Sequence of chain 2.B:
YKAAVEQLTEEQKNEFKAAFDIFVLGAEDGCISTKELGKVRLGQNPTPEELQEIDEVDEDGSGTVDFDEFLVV

Sequence of chain 2.C:
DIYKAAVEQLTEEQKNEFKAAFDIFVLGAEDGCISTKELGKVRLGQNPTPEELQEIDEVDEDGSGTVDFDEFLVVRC

A small-molecule ligand and the protein it binds are described below.
Small molecule (SMILES): C[C@H](CCC(=O)O)[C@H]1CC[C@H]2[C@@H]3CC[C@@H]4C[C@H](O)CC[C@]4(C)[C@H]3C[C@H](O)[C@]12C

Binding-site contacts:
Ligand atom C21 contacts residue LYS17 of chain 1.A at 4.4 Å.
Ligand atom C15 contacts residue PHE20 of chain 1.A at 4.5 Å (hydrophobic).
Ligand atom C2 contacts residue PHE24 of chain 1.A at 3.9 Å (hydrophobic).
Ligand atom C7 contacts residue PHE24 of chain 1.A at 3.8 Å (hydrophobic).
Ligand atom C2 contacts residue LYS21 of chain 1.A at 4.3 Å.
Ligand atom C8 contacts residue PHE20 of chain 1.A at 3.9 Å (hydrophobic).
Ligand atom C3 contacts residue PHE24 of chain 1.A at 3.7 Å (hydrophobic).
Ligand atom C8 contacts residue LYS21 of chain 1.A at 3.9 Å.
Ligand atom C22 contacts residue GLU10 of chain 1.A at 4.1 Å.
Ligand atom O2 contacts residue PHE24 of chain 1.A at 4.2 Å.
Ligand atom C18 contacts residue ILE4 of chain 2.C at 3.9 Å (hydrophobic).
Ligand atom C22 contacts residue VAL9 of chain 1.A at 4.4 Å (hydrophobic).
Ligand atom O3 contacts residue GLU59 of chain 2.B at 3.1 Å (salt-bridge).
Ligand atom O4 contacts residue LYS17 of chain 1.A at 2.6 Å (salt-bridge).
Ligand atom C6 contacts residue VAL82 of chain 1.B at 4.0 Å (hydrophobic).
Ligand atom C22 contacts residue CD1 of chain 2.T at 4.0 Å.
Ligand atom C16 contacts residue LYS17 of chain 1.A at 3.8 Å.
Ligand atom C23 contacts residue LYS17 of chain 1.A at 3.8 Å.
Ligand atom C7 contacts residue LYS21 of chain 1.A at 4.0 Å.
Ligand atom C23 contacts residue GLU59 of chain 2.B at 3.6 Å.
Ligand atom C20 contacts residue VAL9 of chain 1.A at 4.2 Å (hydrophobic).
Ligand atom C13 contacts residue TYR5 of chain 2.C at 4.3 Å (hydrophobic).
Ligand atom O4 contacts residue GLU59 of chain 2.B at 3.4 Å (salt-bridge).
Ligand atom C5 contacts residue VAL82 of chain 1.B at 3.4 Å (hydrophobic).
Ligand atom O2 contacts residue LYS21 of chain 1.A at 4.1 Å.
Ligand atom C7 contacts residue PHE20 of chain 1.A at 3.5 Å (hydrophobic).
Ligand atom C23 contacts residue CD1 of chain 2.T at 2.7 Å.
Ligand atom O3 contacts residue CD1 of chain 2.T at 2.4 Å.
Ligand atom C24 contacts residue TYR5 of chain 2.C at 4.3 Å (hydrophobic).
Ligand atom C1 contacts residue VAL82 of chain 1.B at 4.3 Å (hydrophobic).
Ligand atom C1 contacts residue PHE24 of chain 1.A at 3.8 Å (hydrophobic).
Ligand atom O4 contacts residue CD1 of chain 2.T at 2.6 Å.
Ligand atom C20 contacts residue TYR5 of chain 2.C at 3.9 Å (hydrophobic).
Ligand atom C19 contacts residue VAL9 of chain 1.A at 4.4 Å (hydrophobic).

Sequence of chain 1.B:
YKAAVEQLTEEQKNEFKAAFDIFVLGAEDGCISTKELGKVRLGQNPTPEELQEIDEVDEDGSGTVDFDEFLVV

Sequence of chain 1.A:
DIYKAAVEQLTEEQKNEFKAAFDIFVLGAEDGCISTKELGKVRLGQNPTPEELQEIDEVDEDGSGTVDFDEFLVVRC